Sequence of chain 1.M:
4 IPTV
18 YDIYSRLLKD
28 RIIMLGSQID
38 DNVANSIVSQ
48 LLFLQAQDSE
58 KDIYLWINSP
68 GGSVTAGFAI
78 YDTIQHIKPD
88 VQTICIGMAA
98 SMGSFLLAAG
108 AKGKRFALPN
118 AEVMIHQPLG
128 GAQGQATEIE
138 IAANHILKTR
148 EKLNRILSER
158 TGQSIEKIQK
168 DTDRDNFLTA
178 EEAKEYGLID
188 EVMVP

Sequence of chain 1.N:
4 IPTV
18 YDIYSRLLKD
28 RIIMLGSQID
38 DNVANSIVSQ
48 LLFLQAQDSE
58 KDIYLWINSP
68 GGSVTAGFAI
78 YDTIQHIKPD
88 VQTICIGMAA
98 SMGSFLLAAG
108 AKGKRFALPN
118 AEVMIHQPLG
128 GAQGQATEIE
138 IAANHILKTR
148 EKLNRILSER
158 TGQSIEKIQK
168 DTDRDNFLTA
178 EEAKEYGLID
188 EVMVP

This small molecule binds to this protein.
Small molecule (SMILES): C[C@H]1C(=O)N(Cc2cccc3ccccc23)C[C@@H]2N(C(=O)NCc3ccc(F)cc3)CCC(=O)N21

Binding-site contacts:
Ligand atom C34 contacts residue LEU24 of chain 1.M at 3.8 Å (hydrophobic).
Ligand atom C30 contacts residue ASP27 of chain 1.M at 3.0 Å.
Ligand atom F33 contacts residue LEU24 of chain 1.M at 3.6 Å.
Ligand atom C16 contacts residue LEU49 of chain 1.N at 3.6 Å (hydrophobic).
Ligand atom C13 contacts residue LEU49 of chain 1.N at 3.1 Å (hydrophobic).
Ligand atom C31 contacts residue ASP27 of chain 1.M at 3.1 Å.
Ligand atom O24 contacts residue TYR61 of chain 1.M at 3.1 Å (h-bond).
Ligand atom F33 contacts residue PHE50 of chain 1.N at 3.4 Å.
Ligand atom C12 contacts residue ILE93 of chain 1.M at 3.8 Å (hydrophobic).
Ligand atom C16 contacts residue TRP63 of chain 1.M at 3.0 Å (hydrophobic).
Ligand atom C21 contacts residue TYR61 of chain 1.M at 3.8 Å (hydrophobic).
Ligand atom C14 contacts residue ILE93 of chain 1.M at 3.3 Å (hydrophobic).
Ligand atom C14 contacts residue LEU49 of chain 1.N at 3.0 Å (hydrophobic).
Ligand atom C28 contacts residue ASP27 of chain 1.M at 3.9 Å.
Ligand atom C18 contacts residue TYR61 of chain 1.M at 3.9 Å (hydrophobic).
Ligand atom N06 contacts residue TYR61 of chain 1.M at 3.7 Å.
Ligand atom N20 contacts residue ILE29 of chain 1.M at 3.9 Å.
Ligand atom O19 contacts residue MET190 of chain 1.M at 3.0 Å.
Ligand atom C15 contacts residue LEU49 of chain 1.N at 2.8 Å (hydrophobic).
Ligand atom C13 contacts residue ILE93 of chain 1.M at 3.2 Å (hydrophobic).
Ligand atom C17 contacts residue ILE29 of chain 1.M at 3.9 Å (hydrophobic).
Ligand atom C30 contacts residue ALA53 of chain 1.N at 3.4 Å (hydrophobic).
Ligand atom C08 contacts residue ILE91 of chain 1.M at 3.9 Å (hydrophobic).
Ligand atom C16 contacts residue ILE29 of chain 1.M at 3.7 Å (hydrophobic).
Ligand atom C29 contacts residue ASP27 of chain 1.M at 3.7 Å.
Ligand atom C15 contacts residue TRP63 of chain 1.M at 3.6 Å (hydrophobic).
Ligand atom C11 contacts residue HIS83 of chain 1.N at 3.7 Å.
Ligand atom C35 contacts residue ALA53 of chain 1.N at 3.6 Å (hydrophobic).
Ligand atom F33 contacts residue ARG23 of chain 1.M at 3.1 Å.
Ligand atom C31 contacts residue ARG23 of chain 1.M at 3.3 Å.
Ligand atom C32 contacts residue ARG23 of chain 1.M at 3.7 Å.
Ligand atom C35 contacts residue LEU49 of chain 1.N at 3.8 Å (hydrophobic).
Ligand atom C28 contacts residue ALA53 of chain 1.N at 3.5 Å (hydrophobic).
Ligand atom C22 contacts residue TYR61 of chain 1.M at 3.4 Å (hydrophobic).
Ligand atom C23 contacts residue TYR61 of chain 1.M at 3.4 Å (hydrophobic).
Ligand atom C07 contacts residue ILE91 of chain 1.M at 3.2 Å (hydrophobic).
Ligand atom C15 contacts residue ILE93 of chain 1.M at 3.5 Å (hydrophobic).
Ligand atom N03 contacts residue TYR61 of chain 1.M at 3.9 Å.
Ligand atom C17 contacts residue TRP63 of chain 1.M at 3.5 Å (hydrophobic).
Ligand atom C29 contacts residue ALA53 of chain 1.N at 3.2 Å (hydrophobic).